The protein below binds the small molecule below.
Small molecule (SMILES): Cc1cn(-c2nc(Nc3cc(C)c(OCCO)c(C)c3)ncc2F)cc1CN1CC[C@@H](O)C1

Sequence of chain 1.A:
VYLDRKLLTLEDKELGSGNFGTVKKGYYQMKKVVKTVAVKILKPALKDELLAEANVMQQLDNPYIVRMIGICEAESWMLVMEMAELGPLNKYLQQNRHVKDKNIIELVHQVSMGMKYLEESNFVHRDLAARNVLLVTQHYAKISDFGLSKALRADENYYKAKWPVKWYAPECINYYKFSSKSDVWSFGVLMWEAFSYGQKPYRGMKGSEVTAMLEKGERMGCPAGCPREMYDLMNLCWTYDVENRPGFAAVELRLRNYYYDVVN

Binding-site contacts:
Ligand atom OAE contacts residue ARG143 of chain 1.A at 2.9 Å (salt-bridge).
Ligand atom F5 contacts residue MET93 of chain 1.A at 3.6 Å.
Ligand atom CAB contacts residue LEU22 of chain 1.A at 3.4 Å (hydrophobic).
Ligand atom CBE contacts residue ARG143 of chain 1.A at 3.3 Å.
Ligand atom C4 contacts residue ALA45 of chain 1.A at 3.6 Å (hydrophobic).
Ligand atom CAZ contacts residue ALA96 of chain 1.A at 3.5 Å (hydrophobic).
Ligand atom NAT contacts residue MET95 of chain 1.A at 3.6 Å (h-bond).
Ligand atom CBE contacts residue ASN144 of chain 1.A at 3.4 Å.
Ligand atom N1 contacts residue ALA45 of chain 1.A at 3.7 Å.
Ligand atom N1 contacts residue MET95 of chain 1.A at 3.5 Å (h-bond).
Ligand atom OAE contacts residue PRO100 of chain 1.A at 3.5 Å.
Ligand atom CAH contacts residue ALA96 of chain 1.A at 3.4 Å (hydrophobic).
Ligand atom C6 contacts residue ALA96 of chain 1.A at 3.6 Å (hydrophobic).
Ligand atom CAC contacts residue ASP157 of chain 1.A at 3.6 Å.
Ligand atom NBF contacts residue ASP157 of chain 1.A at 3.0 Å (salt-bridge).
Ligand atom C2 contacts residue LEU146 of chain 1.A at 3.7 Å (hydrophobic).
Ligand atom C6 contacts residue GLU94 of chain 1.A at 3.1 Å.
Ligand atom CAJ contacts residue MET93 of chain 1.A at 3.7 Å (hydrophobic).
Ligand atom C5 contacts residue ALA45 of chain 1.A at 3.2 Å (hydrophobic).
Ligand atom CAI contacts residue LEU22 of chain 1.A at 3.4 Å (hydrophobic).
Ligand atom F5 contacts residue ALA45 of chain 1.A at 3.6 Å.
Ligand atom CAP contacts residue VAL30 of chain 1.A at 3.7 Å (hydrophobic).
Ligand atom C4 contacts residue LEU146 of chain 1.A at 3.4 Å (hydrophobic).
Ligand atom CAW contacts residue LEU22 of chain 1.A at 3.4 Å (hydrophobic).
Ligand atom CAW contacts residue PRO100 of chain 1.A at 3.6 Å (hydrophobic).
Ligand atom C6 contacts residue ALA45 of chain 1.A at 3.3 Å (hydrophobic).
Ligand atom CBE contacts residue ASP157 of chain 1.A at 3.3 Å.
Ligand atom CBC contacts residue PRO100 of chain 1.A at 3.7 Å (hydrophobic).
Ligand atom CAN contacts residue ASN144 of chain 1.A at 3.7 Å.
Ligand atom CAM contacts residue LEU22 of chain 1.A at 3.5 Å (hydrophobic).
Ligand atom N1 contacts residue ALA96 of chain 1.A at 3.1 Å (h-bond).
Ligand atom C5 contacts residue LEU146 of chain 1.A at 3.6 Å (hydrophobic).
Ligand atom NAT contacts residue ALA96 of chain 1.A at 2.9 Å (h-bond).
Ligand atom N3 contacts residue LEU146 of chain 1.A at 3.4 Å.
Ligand atom CAQ contacts residue ASP157 of chain 1.A at 3.0 Å.
Ligand atom CAH contacts residue GLY99 of chain 1.A at 3.5 Å.
Ligand atom CAV contacts residue GLY99 of chain 1.A at 3.5 Å.
Ligand atom CAO contacts residue ASP157 of chain 1.A at 3.5 Å.
Ligand atom F5 contacts residue VAL78 of chain 1.A at 3.6 Å.
Ligand atom CAA contacts residue GLU97 of chain 1.A at 3.5 Å.